Binding-site contacts:
Ligand atom C1 contacts residue ASN704 of chain 1.A at 1.5 Å.
Ligand atom C8 contacts residue ASN906 of chain 1.A at 4.5 Å.
Ligand atom C7 contacts residue PHE1096 of chain 1.A at 4.4 Å (hydrophobic).
Ligand atom C3 contacts residue LEU909 of chain 1.A at 3.9 Å (hydrophobic).
Ligand atom C5 contacts residue LEU909 of chain 1.A at 4.2 Å (hydrophobic).
Ligand atom N2 contacts residue ASN906 of chain 1.A at 4.2 Å.
Ligand atom O7 contacts residue THR703 of chain 1.A at 3.0 Å (h-bond).
Ligand atom C5 contacts residue ASN704 of chain 1.A at 3.7 Å.
Ligand atom C3 contacts residue ASN704 of chain 1.A at 3.8 Å.
Ligand atom C4 contacts residue ASN704 of chain 1.A at 4.3 Å.
Ligand atom N2 contacts residue THR703 of chain 1.A at 4.5 Å.
Ligand atom O4 contacts residue LEU909 of chain 1.A at 4.2 Å.
Ligand atom O7 contacts residue ASN704 of chain 1.A at 3.1 Å (h-bond).
Ligand atom C8 contacts residue PHE1096 of chain 1.A at 3.7 Å (hydrophobic).
Ligand atom N2 contacts residue ASN704 of chain 1.A at 2.9 Å (h-bond).
Ligand atom O3 contacts residue ASN906 of chain 1.A at 4.3 Å.
Ligand atom C8 contacts residue THR703 of chain 1.A at 4.2 Å.
Ligand atom C7 contacts residue ASN704 of chain 1.A at 3.4 Å.
Ligand atom C4 contacts residue LEU909 of chain 1.A at 4.3 Å (hydrophobic).
Ligand atom C2 contacts residue ASN704 of chain 1.A at 2.5 Å.
Ligand atom O5 contacts residue ASN704 of chain 1.A at 2.4 Å (h-bond).
Ligand atom C7 contacts residue THR703 of chain 1.A at 3.6 Å.

Sequence of chain 1.A:
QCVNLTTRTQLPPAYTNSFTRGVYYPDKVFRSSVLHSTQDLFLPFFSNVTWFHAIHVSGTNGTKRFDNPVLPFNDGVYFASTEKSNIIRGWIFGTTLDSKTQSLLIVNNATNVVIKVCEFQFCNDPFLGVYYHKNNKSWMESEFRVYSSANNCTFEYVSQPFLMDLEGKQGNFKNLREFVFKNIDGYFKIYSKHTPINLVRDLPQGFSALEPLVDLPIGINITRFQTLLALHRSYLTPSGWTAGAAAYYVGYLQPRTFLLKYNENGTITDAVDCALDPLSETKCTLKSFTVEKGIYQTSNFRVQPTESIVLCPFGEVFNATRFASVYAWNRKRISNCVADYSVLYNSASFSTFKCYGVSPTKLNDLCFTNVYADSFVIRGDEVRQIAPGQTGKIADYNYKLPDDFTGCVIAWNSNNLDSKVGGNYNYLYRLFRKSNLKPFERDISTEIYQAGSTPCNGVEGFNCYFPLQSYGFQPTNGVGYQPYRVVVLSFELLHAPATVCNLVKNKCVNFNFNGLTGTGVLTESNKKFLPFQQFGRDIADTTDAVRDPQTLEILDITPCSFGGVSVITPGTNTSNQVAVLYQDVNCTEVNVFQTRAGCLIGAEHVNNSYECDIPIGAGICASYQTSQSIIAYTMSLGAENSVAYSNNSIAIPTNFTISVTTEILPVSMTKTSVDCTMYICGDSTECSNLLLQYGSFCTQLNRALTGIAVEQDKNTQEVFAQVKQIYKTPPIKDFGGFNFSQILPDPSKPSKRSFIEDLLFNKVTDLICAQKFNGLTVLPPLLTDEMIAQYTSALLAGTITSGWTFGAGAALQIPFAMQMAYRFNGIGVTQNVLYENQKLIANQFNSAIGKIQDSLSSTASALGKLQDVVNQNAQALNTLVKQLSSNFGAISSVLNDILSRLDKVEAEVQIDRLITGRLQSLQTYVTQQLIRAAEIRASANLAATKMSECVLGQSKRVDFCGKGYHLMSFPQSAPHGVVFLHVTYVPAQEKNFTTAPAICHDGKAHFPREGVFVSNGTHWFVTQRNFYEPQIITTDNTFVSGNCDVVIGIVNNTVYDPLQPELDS

This protein binds this small molecule.
Small molecule (SMILES): CC(=O)N[C@@H]1[C@@H](O)[C@H](O)[C@@H](CO)O[C@H]1O